Binding-site contacts:
Ligand atom C11 contacts residue TRP122 of chain 1.B at 4.4 Å (hydrophobic).
Ligand atom C8 contacts residue HIS157 of chain 1.B at 4.4 Å.
Ligand atom C12 contacts residue TRP122 of chain 1.B at 4.4 Å (hydrophobic).
Ligand atom C18 contacts residue HIS157 of chain 1.B at 3.8 Å.
Ligand atom C25 contacts residue LEU153 of chain 1.B at 4.3 Å (hydrophobic).
Ligand atom C16 contacts residue TRP122 of chain 1.B at 4.3 Å (hydrophobic).
Ligand atom C6 contacts residue TRP122 of chain 1.B at 4.1 Å (hydrophobic).
Ligand atom C9 contacts residue TRP122 of chain 1.B at 3.8 Å (hydrophobic).
Ligand atom C14 contacts residue TRP122 of chain 1.B at 4.0 Å (hydrophobic).
Ligand atom C21 contacts residue GLY118 of chain 1.B at 3.7 Å.
Ligand atom C6 contacts residue HIS157 of chain 1.B at 4.5 Å.
Ligand atom C19 contacts residue HIS157 of chain 1.B at 3.5 Å.
Ligand atom C7 contacts residue TRP122 of chain 1.B at 3.6 Å (hydrophobic).
Ligand atom C8 contacts residue TRP122 of chain 1.B at 4.1 Å (hydrophobic).
Ligand atom C21 contacts residue TRP122 of chain 1.B at 4.2 Å (hydrophobic).
Ligand atom C17 contacts residue TRP122 of chain 1.B at 4.5 Å (hydrophobic).
Ligand atom C15 contacts residue HIS157 of chain 1.B at 4.1 Å.
Ligand atom C7 contacts residue HIS157 of chain 1.B at 4.1 Å.
Ligand atom C1 contacts residue ARG119 of chain 1.B at 4.1 Å.
Ligand atom C24 contacts residue TRP122 of chain 1.B at 4.4 Å (hydrophobic).
Ligand atom C15 contacts residue TRP122 of chain 1.B at 4.4 Å (hydrophobic).

The small molecule below binds the protein below.
Small molecule (SMILES): CC(C)CCC[C@@H](C)[C@H]1CC[C@H]2[C@@H]3CC=C4C[C@@H](O)CC[C@]4(C)[C@H]3CC[C@]12C

Sequence of chain 1.B:
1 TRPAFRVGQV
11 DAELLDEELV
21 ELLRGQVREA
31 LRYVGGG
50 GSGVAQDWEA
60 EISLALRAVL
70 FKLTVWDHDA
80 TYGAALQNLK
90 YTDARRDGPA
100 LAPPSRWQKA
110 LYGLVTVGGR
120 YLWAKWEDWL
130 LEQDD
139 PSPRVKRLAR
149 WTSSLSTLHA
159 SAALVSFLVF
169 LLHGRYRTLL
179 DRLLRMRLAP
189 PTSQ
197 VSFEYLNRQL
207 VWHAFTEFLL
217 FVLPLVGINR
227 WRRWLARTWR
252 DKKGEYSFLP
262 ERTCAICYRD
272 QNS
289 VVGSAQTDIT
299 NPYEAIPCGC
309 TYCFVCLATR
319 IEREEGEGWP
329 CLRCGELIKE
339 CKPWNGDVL